Binding-site contacts:
Ligand atom O5 contacts residue TYR58 of chain 1.B at 4.0 Å.
Ligand atom O4 contacts residue TYR58 of chain 1.B at 4.1 Å.
Ligand atom N2 contacts residue GLN56 of chain 1.B at 2.9 Å (h-bond).
Ligand atom C3 contacts residue ASN405 of chain 1.B at 3.8 Å.
Ligand atom O6 contacts residue ARG375 of chain 1.B at 3.7 Å.
Ligand atom C2 contacts residue ARG375 of chain 1.B at 4.1 Å.
Ligand atom O5 contacts residue ASN405 of chain 1.B at 2.3 Å (h-bond).
Ligand atom N2 contacts residue ASN405 of chain 1.B at 2.9 Å (h-bond).
Ligand atom C6 contacts residue ASP355 of chain 1.B at 3.1 Å.
Ligand atom C1 contacts residue ASP355 of chain 1.B at 3.9 Å.
Ligand atom O5 contacts residue ARG375 of chain 1.B at 2.8 Å (salt-bridge).
Ligand atom C8 contacts residue TYR403 of chain 1.B at 3.7 Å (hydrophobic).
Ligand atom C2 contacts residue TYR58 of chain 1.B at 4.1 Å (hydrophobic).
Ligand atom C8 contacts residue GLN56 of chain 1.B at 3.5 Å.
Ligand atom C6 contacts residue TYR403 of chain 1.B at 3.7 Å (hydrophobic).
Ligand atom C2 contacts residue ASN405 of chain 1.B at 2.4 Å.
Ligand atom O6 contacts residue TYR403 of chain 1.B at 2.6 Å (h-bond).
Ligand atom C3 contacts residue ASP355 of chain 1.B at 4.0 Å.
Ligand atom C2 contacts residue GLN56 of chain 1.B at 3.9 Å.
Ligand atom C7 contacts residue GLN56 of chain 1.B at 3.6 Å.
Ligand atom O7 contacts residue TYR58 of chain 1.B at 3.5 Å.
Ligand atom O6 contacts residue ASP355 of chain 1.B at 2.6 Å (salt-bridge).
Ligand atom C5 contacts residue ARG375 of chain 1.B at 3.9 Å.
Ligand atom C8 contacts residue SER407 of chain 1.B at 3.4 Å.
Ligand atom C4 contacts residue TYR58 of chain 1.B at 4.0 Å (hydrophobic).
Ligand atom C3 contacts residue TYR58 of chain 1.B at 3.6 Å (hydrophobic).
Ligand atom C7 contacts residue SER407 of chain 1.B at 3.7 Å.
Ligand atom O7 contacts residue SER407 of chain 1.B at 3.8 Å.
Ligand atom C5 contacts residue TYR58 of chain 1.B at 3.6 Å (hydrophobic).
Ligand atom C1 contacts residue ARG375 of chain 1.B at 3.5 Å.
Ligand atom C8 contacts residue TYR58 of chain 1.B at 4.1 Å (hydrophobic).
Ligand atom C1 contacts residue ASN405 of chain 1.B at 1.4 Å.
Ligand atom C1 contacts residue TYR58 of chain 1.B at 3.6 Å (hydrophobic).
Ligand atom C5 contacts residue ASN405 of chain 1.B at 3.6 Å.
Ligand atom C8 contacts residue GLU78 of chain 1.B at 3.4 Å.
Ligand atom C5 contacts residue ASP355 of chain 1.B at 3.9 Å.
Ligand atom C6 contacts residue ARG375 of chain 1.B at 3.8 Å.
Ligand atom O7 contacts residue ASN405 of chain 1.B at 3.2 Å (h-bond).
Ligand atom C1 contacts residue GLN56 of chain 1.B at 3.9 Å.
Ligand atom C7 contacts residue ASN405 of chain 1.B at 3.3 Å.

This protein binds this small molecule.
Small molecule (SMILES): CC(=O)N[C@H]1[C@H](O[C@H]2[C@H](O)[C@@H](NC(C)=O)CO[C@@H]2CO)O[C@H](CO)[C@@H](O[C@@H]2O[C@H](CO[C@H]3O[C@H](CO)[C@@H](O)[C@H](O)[C@@H]3O)[C@@H](O)[C@H](O[C@H]3O[C@H](CO)[C@@H](O)[C@H](O)[C@@H]3O[C@@H]3O[C@H](CO)[C@@H](O)[C@H](O)[C@H]3NC(C)=O)[C@@H]2O)[C@@H]1O

Sequence of chain 1.B:
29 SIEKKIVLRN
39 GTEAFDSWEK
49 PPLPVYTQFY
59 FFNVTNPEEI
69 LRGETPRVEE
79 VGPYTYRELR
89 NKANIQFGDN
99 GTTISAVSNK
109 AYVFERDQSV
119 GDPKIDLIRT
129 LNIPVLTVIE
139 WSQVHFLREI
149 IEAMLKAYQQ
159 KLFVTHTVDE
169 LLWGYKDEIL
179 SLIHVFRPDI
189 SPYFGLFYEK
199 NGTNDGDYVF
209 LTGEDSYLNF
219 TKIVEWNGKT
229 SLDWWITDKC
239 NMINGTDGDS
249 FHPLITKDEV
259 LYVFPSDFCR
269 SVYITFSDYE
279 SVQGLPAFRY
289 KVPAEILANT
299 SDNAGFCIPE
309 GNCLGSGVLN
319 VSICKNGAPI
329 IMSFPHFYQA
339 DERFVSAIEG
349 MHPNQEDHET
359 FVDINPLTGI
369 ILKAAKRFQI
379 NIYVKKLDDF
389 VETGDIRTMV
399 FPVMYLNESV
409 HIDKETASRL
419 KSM